This protein binds this small molecule.
Small molecule (SMILES): Nc1nc2c(ncn2[C@@H]2O[C@H](CO[P](=O)(O)O[P](=O)(O)NP(=O)(O)O)[C@@H](O)[C@H]2O)c(=O)[nH]1

Binding-site contacts:
Ligand atom O6 contacts residue ASP126 of chain 1.G at 3.5 Å (salt-bridge).
Ligand atom N3B contacts residue TYR40 of chain 1.G at 3.5 Å.
Ligand atom N2 contacts residue ASP126 of chain 1.G at 3.0 Å (salt-bridge).
Ligand atom O3G contacts residue LYS24 of chain 1.G at 2.8 Å (salt-bridge).
Ligand atom O1G contacts residue ALA42 of chain 1.G at 3.5 Å.
Ligand atom O3A contacts residue GLY23 of chain 1.G at 3.3 Å (h-bond).
Ligand atom C8 contacts residue THR26 of chain 1.G at 3.5 Å.
Ligand atom C2' contacts residue THR26 of chain 1.G at 3.5 Å.
Ligand atom O2A contacts residue TYR40 of chain 1.G at 3.3 Å.
Ligand atom O1A contacts residue LYS24 of chain 1.G at 3.6 Å (salt-bridge).
Ligand atom O2' contacts residue LYS38 of chain 1.G at 3.3 Å.
Ligand atom O5' contacts residue THR26 of chain 1.G at 3.2 Å (h-bond).
Ligand atom O1A contacts residue THR26 of chain 1.G at 2.7 Å (h-bond).
Ligand atom PA contacts residue THR26 of chain 1.G at 3.5 Å.
Ligand atom O2' contacts residue GLU37 of chain 1.G at 2.8 Å (salt-bridge).
Ligand atom N3B contacts residue MG1 of chain 1.T at 3.5 Å.
Ligand atom N1 contacts residue ASP126 of chain 1.G at 2.9 Å (salt-bridge).
Ligand atom O6 contacts residue ASN123 of chain 1.G at 3.0 Å (h-bond).
Ligand atom O3G contacts residue GLY69 of chain 1.G at 2.7 Å (h-bond).
Ligand atom N7 contacts residue ASN123 of chain 1.G at 3.1 Å (h-bond).
Ligand atom O6 contacts residue LYS153 of chain 1.G at 3.2 Å (salt-bridge).
Ligand atom O1B contacts residue THR22 of chain 1.G at 3.4 Å (h-bond).
Ligand atom O2G contacts residue MG1 of chain 1.T at 2.1 Å.
Ligand atom O6 contacts residue ALA152 of chain 1.G at 2.9 Å (h-bond).
Ligand atom C2' contacts residue GLU37 of chain 1.G at 3.6 Å.
Ligand atom O2B contacts residue MG1 of chain 1.T at 2.1 Å.
Ligand atom O1G contacts residue TYR40 of chain 1.G at 2.6 Å (h-bond).
Ligand atom O6 contacts residue SER151 of chain 1.G at 3.5 Å (h-bond).
Ligand atom N2 contacts residue ILE127 of chain 1.G at 3.6 Å.
Ligand atom N3B contacts residue GLY21 of chain 1.G at 3.1 Å (h-bond).
Ligand atom O1B contacts residue GLY23 of chain 1.G at 3.0 Å (h-bond).
Ligand atom O2B contacts residue THR25 of chain 1.G at 2.9 Å (h-bond).
Ligand atom O2G contacts residue THR43 of chain 1.G at 2.8 Å (h-bond).
Ligand atom PB contacts residue MG1 of chain 1.T at 3.3 Å.
Ligand atom O1B contacts residue LYS24 of chain 1.G at 2.8 Å (salt-bridge).
Ligand atom O1A contacts residue GLY23 of chain 1.G at 3.3 Å.
Ligand atom O4' contacts residue LYS124 of chain 1.G at 3.0 Å (salt-bridge).
Ligand atom O3' contacts residue LYS38 of chain 1.G at 2.8 Å (salt-bridge).
Ligand atom O1A contacts residue THR25 of chain 1.G at 3.1 Å (h-bond).
Ligand atom PG contacts residue MG1 of chain 1.T at 3.3 Å.

Sequence of chain 1.G:
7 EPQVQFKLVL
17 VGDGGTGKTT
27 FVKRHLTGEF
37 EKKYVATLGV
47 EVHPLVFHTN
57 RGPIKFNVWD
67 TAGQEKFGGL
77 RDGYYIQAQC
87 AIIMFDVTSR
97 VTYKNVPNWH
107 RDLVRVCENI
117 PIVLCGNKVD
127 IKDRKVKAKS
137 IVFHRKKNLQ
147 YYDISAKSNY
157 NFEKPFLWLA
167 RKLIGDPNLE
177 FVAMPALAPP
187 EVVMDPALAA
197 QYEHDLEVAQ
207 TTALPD